Sequence of chain 1.J:
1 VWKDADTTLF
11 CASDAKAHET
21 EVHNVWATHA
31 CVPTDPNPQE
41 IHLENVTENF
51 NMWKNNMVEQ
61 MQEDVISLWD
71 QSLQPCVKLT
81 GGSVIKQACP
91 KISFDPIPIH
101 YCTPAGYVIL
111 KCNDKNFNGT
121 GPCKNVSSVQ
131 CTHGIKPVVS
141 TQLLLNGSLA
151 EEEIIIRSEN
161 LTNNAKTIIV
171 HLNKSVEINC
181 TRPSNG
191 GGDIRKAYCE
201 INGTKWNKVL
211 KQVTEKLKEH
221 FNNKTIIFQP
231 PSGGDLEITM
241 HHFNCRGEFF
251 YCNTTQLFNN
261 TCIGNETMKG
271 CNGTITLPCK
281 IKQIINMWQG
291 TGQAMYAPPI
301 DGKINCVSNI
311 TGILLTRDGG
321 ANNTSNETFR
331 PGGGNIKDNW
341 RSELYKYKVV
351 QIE

A protein and the small-molecule ligand that binds it are described below.
Small molecule (SMILES): CC(=O)N[C@@H]1[C@@H](O)[C@H](O)[C@@H](CO)O[C@H]1O

Binding-site contacts:
Ligand atom C4 contacts residue ASN125 of chain 1.J at 3.8 Å.
Ligand atom O3 contacts residue ASN125 of chain 1.J at 4.2 Å.
Ligand atom C1 contacts residue HIS42 of chain 1.J at 4.0 Å.
Ligand atom O5 contacts residue HIS42 of chain 1.J at 4.4 Å.
Ligand atom C8 contacts residue ASN125 of chain 1.J at 4.1 Å.
Ligand atom C1 contacts residue ASN113 of chain 1.J at 4.4 Å.
Ligand atom C5 contacts residue ASN125 of chain 1.J at 3.6 Å.
Ligand atom O5 contacts residue ASN125 of chain 1.J at 2.4 Å (h-bond).
Ligand atom C7 contacts residue ASN125 of chain 1.J at 2.9 Å.
Ligand atom O6 contacts residue LYS115 of chain 1.J at 3.2 Å (salt-bridge).
Ligand atom C3 contacts residue ASN125 of chain 1.J at 3.3 Å.
Ligand atom C2 contacts residue ASN125 of chain 1.J at 1.9 Å.
Ligand atom O7 contacts residue ASP114 of chain 1.J at 3.9 Å.
Ligand atom O5 contacts residue ASN113 of chain 1.J at 4.0 Å.
Ligand atom O7 contacts residue ASN125 of chain 1.J at 3.0 Å (h-bond).
Ligand atom N2 contacts residue ASN125 of chain 1.J at 2.5 Å (h-bond).
Ligand atom C1 contacts residue ASN125 of chain 1.J at 1.4 Å.